Sequence of chain 1.H:
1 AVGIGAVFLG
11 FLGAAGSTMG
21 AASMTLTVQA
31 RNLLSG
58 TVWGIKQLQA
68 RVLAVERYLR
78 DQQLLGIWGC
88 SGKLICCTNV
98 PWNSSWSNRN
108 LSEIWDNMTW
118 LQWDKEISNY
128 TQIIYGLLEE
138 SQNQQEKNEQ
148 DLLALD

This small molecule binds to this protein.
Small molecule (SMILES): CC(=O)N[C@@H]1[C@@H](O)[C@H](O)[C@@H](CO)O[C@H]1O

Binding-site contacts:
Ligand atom C4 contacts residue ASN126 of chain 1.H at 4.2 Å.
Ligand atom C8 contacts residue GLU123 of chain 1.H at 3.8 Å.
Ligand atom N2 contacts residue ASN126 of chain 1.H at 2.9 Å (h-bond).
Ligand atom C3 contacts residue ASN126 of chain 1.H at 3.8 Å.
Ligand atom C5 contacts residue ASN126 of chain 1.H at 3.6 Å.
Ligand atom C2 contacts residue ASN126 of chain 1.H at 2.4 Å.
Ligand atom C1 contacts residue ASN126 of chain 1.H at 1.4 Å.
Ligand atom O5 contacts residue ASN126 of chain 1.H at 2.3 Å (h-bond).
Ligand atom O7 contacts residue ASN126 of chain 1.H at 4.4 Å.
Ligand atom C7 contacts residue ASN126 of chain 1.H at 3.9 Å.